Sequence of chain 30.A:
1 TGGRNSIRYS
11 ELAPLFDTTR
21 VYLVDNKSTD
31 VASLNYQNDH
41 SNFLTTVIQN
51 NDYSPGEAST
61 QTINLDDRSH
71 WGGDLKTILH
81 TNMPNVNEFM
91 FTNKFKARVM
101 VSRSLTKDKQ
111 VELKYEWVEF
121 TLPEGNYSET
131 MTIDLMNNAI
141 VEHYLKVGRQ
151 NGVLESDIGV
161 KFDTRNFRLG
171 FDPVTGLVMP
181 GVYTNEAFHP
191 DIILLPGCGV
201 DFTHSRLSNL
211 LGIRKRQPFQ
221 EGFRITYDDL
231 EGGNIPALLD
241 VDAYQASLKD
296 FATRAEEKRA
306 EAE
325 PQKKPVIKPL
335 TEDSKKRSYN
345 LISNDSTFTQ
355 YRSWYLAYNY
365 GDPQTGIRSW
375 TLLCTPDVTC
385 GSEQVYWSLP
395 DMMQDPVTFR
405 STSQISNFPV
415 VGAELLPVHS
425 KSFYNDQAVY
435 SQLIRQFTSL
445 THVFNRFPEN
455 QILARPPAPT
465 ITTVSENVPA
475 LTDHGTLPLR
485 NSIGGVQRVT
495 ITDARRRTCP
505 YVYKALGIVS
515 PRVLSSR

Binding-site contacts:
Ligand atom O1S contacts residue THR226 of chain 30.A at 4.3 Å.
Ligand atom C16 contacts residue ARG224 of chain 30.A at 4.0 Å.
Ligand atom N1 contacts residue ARG224 of chain 30.A at 4.2 Å.
Ligand atom C2 contacts residue ARG224 of chain 30.A at 3.8 Å.
Ligand atom C3 contacts residue TRP117 of chain 30.A at 3.5 Å (hydrophobic).
Ligand atom C15 contacts residue TRP117 of chain 30.A at 4.2 Å (hydrophobic).
Ligand atom C16 contacts residue TRP117 of chain 30.A at 3.7 Å (hydrophobic).
Ligand atom N1 contacts residue TRP117 of chain 30.A at 4.1 Å.
Ligand atom C15 contacts residue ARG224 of chain 30.A at 3.3 Å.
Ligand atom O3S contacts residue THR226 of chain 30.A at 4.0 Å.
Ligand atom O1S contacts residue ASP228 of chain 30.A at 3.6 Å.
Ligand atom S1 contacts residue ARG98 of chain 30.A at 4.4 Å.
Ligand atom C14 contacts residue ARG224 of chain 30.A at 4.5 Å.
Ligand atom C3 contacts residue ARG98 of chain 30.A at 3.2 Å.
Ligand atom C3 contacts residue ARG224 of chain 30.A at 3.5 Å.
Ligand atom C13 contacts residue ARG224 of chain 30.A at 4.1 Å.
Ligand atom C2 contacts residue ARG98 of chain 30.A at 3.4 Å.
Ligand atom N1 contacts residue ARG98 of chain 30.A at 4.3 Å.
Ligand atom O1S contacts residue ARG98 of chain 30.A at 3.6 Å.
Ligand atom C1 contacts residue ARG224 of chain 30.A at 3.8 Å.
Ligand atom C1 contacts residue ARG98 of chain 30.A at 3.2 Å.

This protein binds this small molecule.
Small molecule (SMILES): CCCCCCCCCCCC[N+](C)(C)CCCS(=O)(=O)O